Sequence of chain 1.W:
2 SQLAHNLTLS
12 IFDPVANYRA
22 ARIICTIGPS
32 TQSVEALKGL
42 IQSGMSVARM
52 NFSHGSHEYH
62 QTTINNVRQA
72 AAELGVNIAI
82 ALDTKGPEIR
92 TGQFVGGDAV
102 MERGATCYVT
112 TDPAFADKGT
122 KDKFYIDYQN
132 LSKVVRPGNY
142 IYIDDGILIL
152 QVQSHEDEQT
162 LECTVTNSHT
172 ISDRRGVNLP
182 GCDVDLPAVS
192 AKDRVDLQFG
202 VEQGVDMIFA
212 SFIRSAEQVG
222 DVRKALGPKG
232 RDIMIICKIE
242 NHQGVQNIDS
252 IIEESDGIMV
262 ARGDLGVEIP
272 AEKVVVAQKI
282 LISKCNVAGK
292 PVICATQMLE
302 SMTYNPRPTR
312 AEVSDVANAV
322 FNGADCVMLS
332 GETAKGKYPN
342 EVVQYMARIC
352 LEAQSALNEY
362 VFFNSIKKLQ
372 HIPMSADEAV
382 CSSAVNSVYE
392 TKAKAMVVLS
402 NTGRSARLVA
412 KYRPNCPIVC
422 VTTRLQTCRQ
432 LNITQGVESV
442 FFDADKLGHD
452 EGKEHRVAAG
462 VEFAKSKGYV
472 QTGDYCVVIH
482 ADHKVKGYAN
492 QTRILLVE

The small molecule below binds the protein below.
Small molecule (SMILES): O=P(O)(O)OC[C@H]1O[C@@](CO)(OP(=O)(O)O)[C@@H](O)[C@@H]1O

Binding-site contacts:
Ligand atom O1P contacts residue ARG457 of chain 1.W at 2.2 Å (salt-bridge).
Ligand atom O4P contacts residue SER406 of chain 1.W at 2.7 Å (h-bond).
Ligand atom P1 contacts residue ARG457 of chain 1.W at 3.1 Å.
Ligand atom O5P contacts residue THR403 of chain 1.W at 2.7 Å (h-bond).
Ligand atom O4P contacts residue ARG405 of chain 1.W at 3.8 Å.
Ligand atom O3 contacts residue HIS481 of chain 1.W at 3.4 Å.
Ligand atom O4P contacts residue SER401 of chain 1.W at 2.3 Å (h-bond).
Ligand atom C3 contacts residue ALA482 of chain 1.W at 3.5 Å (hydrophobic).
Ligand atom O4P contacts residue THR403 of chain 1.W at 3.9 Å.
Ligand atom O4 contacts residue LEU400 of chain 1.W at 2.6 Å (h-bond).
Ligand atom O4P contacts residue ASN402 of chain 1.W at 3.8 Å.
Ligand atom O6P contacts residue THR403 of chain 1.W at 3.0 Å (h-bond).
Ligand atom C4 contacts residue LEU400 of chain 1.W at 3.1 Å (hydrophobic).
Ligand atom P2 contacts residue THR403 of chain 1.W at 3.7 Å.
Ligand atom C6 contacts residue SER406 of chain 1.W at 3.7 Å.
Ligand atom O3 contacts residue ALA482 of chain 1.W at 3.5 Å (h-bond).
Ligand atom C6 contacts residue LEU400 of chain 1.W at 3.1 Å (hydrophobic).
Ligand atom O3P contacts residue LYS454 of chain 1.W at 3.6 Å (salt-bridge).
Ligand atom P1 contacts residue LYS454 of chain 1.W at 3.3 Å.
Ligand atom O3 contacts residue LYS454 of chain 1.W at 3.0 Å (salt-bridge).
Ligand atom O1P contacts residue LYS454 of chain 1.W at 2.1 Å (salt-bridge).
Ligand atom O4 contacts residue HIS481 of chain 1.W at 3.3 Å.
Ligand atom O4 contacts residue ALA490 of chain 1.W at 3.8 Å.
Ligand atom C6 contacts residue SER401 of chain 1.W at 3.7 Å.
Ligand atom O3 contacts residue LEU400 of chain 1.W at 3.6 Å.
Ligand atom O1 contacts residue GLY488 of chain 1.W at 3.6 Å (h-bond).
Ligand atom C5 contacts residue LEU400 of chain 1.W at 3.5 Å (hydrophobic).
Ligand atom O5P contacts residue SER401 of chain 1.W at 3.4 Å (h-bond).
Ligand atom O2P contacts residue ARG457 of chain 1.W at 2.3 Å (salt-bridge).
Ligand atom P2 contacts residue ASN402 of chain 1.W at 3.6 Å.
Ligand atom O2P contacts residue ASN402 of chain 1.W at 3.2 Å (h-bond).
Ligand atom O3P contacts residue ARG457 of chain 1.W at 3.9 Å.
Ligand atom O2 contacts residue ASN402 of chain 1.W at 3.6 Å.
Ligand atom C1 contacts residue LYS454 of chain 1.W at 3.8 Å.
Ligand atom O6P contacts residue ARG405 of chain 1.W at 3.4 Å (salt-bridge).
Ligand atom O5P contacts residue ASN402 of chain 1.W at 2.5 Å (h-bond).
Ligand atom P2 contacts residue SER406 of chain 1.W at 3.6 Å.
Ligand atom C1 contacts residue ALA482 of chain 1.W at 3.6 Å (hydrophobic).
Ligand atom P2 contacts residue SER401 of chain 1.W at 3.4 Å.
Ligand atom O6 contacts residue SER406 of chain 1.W at 3.6 Å.